A small-molecule ligand and the protein it binds are described below.
Small molecule (SMILES): CC(=S)NC1=CO[C@H](CO)[C@@H](O)[C@@H]1O

Sequence of chain 2.A:
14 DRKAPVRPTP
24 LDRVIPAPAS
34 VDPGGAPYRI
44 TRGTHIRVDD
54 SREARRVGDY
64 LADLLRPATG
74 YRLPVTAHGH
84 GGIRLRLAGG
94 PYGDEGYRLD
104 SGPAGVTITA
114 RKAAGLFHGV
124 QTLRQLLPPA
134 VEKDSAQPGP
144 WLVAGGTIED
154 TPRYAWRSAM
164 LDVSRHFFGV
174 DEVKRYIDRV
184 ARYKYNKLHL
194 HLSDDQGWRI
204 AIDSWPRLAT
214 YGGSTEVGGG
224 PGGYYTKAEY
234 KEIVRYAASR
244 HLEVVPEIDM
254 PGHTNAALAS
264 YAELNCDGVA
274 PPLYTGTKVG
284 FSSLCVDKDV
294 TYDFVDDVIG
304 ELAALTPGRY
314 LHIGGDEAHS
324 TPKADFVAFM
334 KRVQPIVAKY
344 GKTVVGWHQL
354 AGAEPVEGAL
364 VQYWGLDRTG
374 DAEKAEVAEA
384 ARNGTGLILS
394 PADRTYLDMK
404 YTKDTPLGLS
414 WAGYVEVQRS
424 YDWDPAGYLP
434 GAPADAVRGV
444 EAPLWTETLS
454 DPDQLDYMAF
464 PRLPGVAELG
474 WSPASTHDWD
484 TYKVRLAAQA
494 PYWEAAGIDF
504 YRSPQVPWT

Binding-site contacts:
Ligand atom O3 contacts residue ARG168 of chain 2.A at 2.8 Å (salt-bridge).
Ligand atom C6 contacts residue LEU412 of chain 2.A at 3.5 Å (hydrophobic).
Ligand atom O4 contacts residue TRP448 of chain 2.A at 3.3 Å.
Ligand atom C6 contacts residue ASP401 of chain 2.A at 3.5 Å.
Ligand atom O6 contacts residue MET402 of chain 2.A at 4.1 Å.
Ligand atom O6 contacts residue TRP448 of chain 2.A at 3.8 Å.
Ligand atom S7 contacts residue TRP448 of chain 2.A at 3.6 Å.
Ligand atom C6 contacts residue TRP414 of chain 2.A at 3.3 Å (hydrophobic).
Ligand atom C7 contacts residue TRP448 of chain 2.A at 3.8 Å (hydrophobic).
Ligand atom C8 contacts residue TRP448 of chain 2.A at 4.0 Å (hydrophobic).
Ligand atom O4 contacts residue GLU450 of chain 2.A at 2.7 Å (salt-bridge).
Ligand atom O6 contacts residue LEU412 of chain 2.A at 3.8 Å.
Ligand atom O6 contacts residue TRP414 of chain 2.A at 2.9 Å (h-bond).
Ligand atom C7 contacts residue TRP367 of chain 2.A at 3.8 Å (hydrophobic).
Ligand atom C8 contacts residue TRP350 of chain 2.A at 3.6 Å (hydrophobic).
Ligand atom C3 contacts residue TRP448 of chain 2.A at 3.9 Å (hydrophobic).
Ligand atom S7 contacts residue TRP367 of chain 2.A at 3.5 Å.
Ligand atom C8 contacts residue TRP367 of chain 2.A at 3.7 Å (hydrophobic).
Ligand atom O6 contacts residue ASP401 of chain 2.A at 2.7 Å (salt-bridge).
Ligand atom C2 contacts residue GLU320 of chain 2.A at 3.4 Å.
Ligand atom C4 contacts residue ARG168 of chain 2.A at 3.9 Å.
Ligand atom C7 contacts residue ASP319 of chain 2.A at 3.5 Å.
Ligand atom O6 contacts residue TYR399 of chain 2.A at 3.8 Å.
Ligand atom C6 contacts residue GLU450 of chain 2.A at 4.0 Å.
Ligand atom C3 contacts residue ARG168 of chain 2.A at 3.9 Å.
Ligand atom C7 contacts residue TYR399 of chain 2.A at 4.0 Å (hydrophobic).
Ligand atom O3 contacts residue VAL282 of chain 2.A at 4.0 Å.
Ligand atom S7 contacts residue TYR399 of chain 2.A at 3.0 Å (h-bond).
Ligand atom C5 contacts residue TRP448 of chain 2.A at 3.9 Å (hydrophobic).
Ligand atom C4 contacts residue GLU450 of chain 2.A at 3.2 Å.
Ligand atom C4 contacts residue TRP448 of chain 2.A at 4.0 Å (hydrophobic).
Ligand atom C2 contacts residue ASP319 of chain 2.A at 4.0 Å.
Ligand atom N2 contacts residue GLU320 of chain 2.A at 3.3 Å (salt-bridge).
Ligand atom O3 contacts residue HIS256 of chain 2.A at 3.1 Å.
Ligand atom O4 contacts residue ARG168 of chain 2.A at 2.9 Å (salt-bridge).
Ligand atom C8 contacts residue ASP319 of chain 2.A at 3.3 Å.
Ligand atom O5 contacts residue TRP414 of chain 2.A at 3.6 Å.
Ligand atom O3 contacts residue GLU320 of chain 2.A at 3.8 Å.
Ligand atom C1 contacts residue GLU320 of chain 2.A at 3.4 Å.
Ligand atom N2 contacts residue ASP319 of chain 2.A at 2.9 Å (salt-bridge).